Sequence of chain 1.B:
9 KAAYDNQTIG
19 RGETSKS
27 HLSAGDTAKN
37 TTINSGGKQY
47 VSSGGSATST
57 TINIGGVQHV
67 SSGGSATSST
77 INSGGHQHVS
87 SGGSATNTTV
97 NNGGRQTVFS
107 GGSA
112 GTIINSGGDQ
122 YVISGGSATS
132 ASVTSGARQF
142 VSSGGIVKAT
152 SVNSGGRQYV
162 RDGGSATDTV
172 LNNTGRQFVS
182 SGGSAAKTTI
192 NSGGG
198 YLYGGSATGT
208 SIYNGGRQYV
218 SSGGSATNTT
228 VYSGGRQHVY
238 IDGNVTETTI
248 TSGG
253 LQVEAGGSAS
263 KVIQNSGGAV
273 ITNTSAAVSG

Binding-site contacts:
Ligand atom C1 contacts residue SER41 of chain 1.B at 1.3 Å.
Ligand atom O2 contacts residue ILE60 of chain 1.B at 4.1 Å.
Ligand atom O7 contacts residue GLY20 of chain 1.B at 4.5 Å.
Ligand atom O6 contacts residue SER41 of chain 1.B at 3.6 Å (h-bond).
Ligand atom C4 contacts residue SER41 of chain 1.B at 4.1 Å.
Ligand atom O5 contacts residue SER41 of chain 1.B at 2.3 Å (h-bond).
Ligand atom C5 contacts residue SER41 of chain 1.B at 3.4 Å.
Ligand atom C6 contacts residue GLY20 of chain 1.B at 4.5 Å.
Ligand atom O2 contacts residue SER41 of chain 1.B at 3.2 Å (h-bond).
Ligand atom C6 contacts residue SER41 of chain 1.B at 3.5 Å.
Ligand atom C7 contacts residue GLY20 of chain 1.B at 3.8 Å.
Ligand atom C5 contacts residue ARG19 of chain 1.B at 4.0 Å.
Ligand atom C2 contacts residue SER41 of chain 1.B at 2.6 Å.
Ligand atom O5 contacts residue ARG19 of chain 1.B at 4.3 Å.
Ligand atom C6 contacts residue ARG19 of chain 1.B at 4.2 Å.
Ligand atom C3 contacts residue SER41 of chain 1.B at 3.8 Å.
Ligand atom C7 contacts residue ARG19 of chain 1.B at 3.5 Å.

This protein binds this small molecule.
Small molecule (SMILES): OC[C@@H](O)[C@H]1O[C@H](O)[C@@H](O)[C@@H](O)[C@@H]1O